Binding-site contacts:
Ligand atom C8 contacts residue HIS104 of chain 52.C at 3.9 Å.
Ligand atom C2 contacts residue ASN154 of chain 6.C at 2.4 Å.
Ligand atom C1 contacts residue HIS104 of chain 52.C at 4.3 Å.
Ligand atom C6 contacts residue ASN154 of chain 6.C at 3.8 Å.
Ligand atom C1 contacts residue HIS104 of chain 52.C at 3.6 Å.
Ligand atom C8 contacts residue ASN154 of chain 6.C at 3.6 Å.
Ligand atom C7 contacts residue ASN154 of chain 6.C at 3.4 Å.
Ligand atom C5 contacts residue ASN154 of chain 6.C at 4.3 Å.
Ligand atom C5 contacts residue ASN154 of chain 6.C at 3.7 Å.
Ligand atom C8 contacts residue GLU155 of chain 6.C at 3.6 Å.
Ligand atom N2 contacts residue ASN154 of chain 6.C at 2.8 Å (h-bond).
Ligand atom C1 contacts residue ASN154 of chain 6.C at 1.4 Å.
Ligand atom O6 contacts residue HIS104 of chain 52.C at 4.4 Å.
Ligand atom O5 contacts residue HIS104 of chain 52.C at 2.9 Å.
Ligand atom C4 contacts residue ASN154 of chain 6.C at 4.3 Å.
Ligand atom O5 contacts residue HIS104 of chain 52.C at 4.0 Å.
Ligand atom O5 contacts residue ASN154 of chain 6.C at 2.4 Å (h-bond).
Ligand atom O7 contacts residue GLU155 of chain 6.C at 3.8 Å.
Ligand atom C7 contacts residue GLU155 of chain 6.C at 4.2 Å.
Ligand atom C3 contacts residue ASN154 of chain 6.C at 3.8 Å.
Ligand atom O7 contacts residue ASN154 of chain 6.C at 3.2 Å (h-bond).
Ligand atom C6 contacts residue HIS104 of chain 52.C at 3.3 Å.
Ligand atom C5 contacts residue HIS104 of chain 52.C at 3.1 Å.

A protein and the small-molecule ligand that binds it are described below.
Small molecule (SMILES): CC(=O)N[C@H]1[C@H](O[C@H]2[C@H](O)[C@@H](NC(C)=O)CO[C@@H]2CO[C@@H]2O[C@@H](C)[C@@H](O)[C@@H](O)[C@@H]2O)O[C@H](CO)[C@@H](O)[C@@H]1O

Sequence of chain 52.C:
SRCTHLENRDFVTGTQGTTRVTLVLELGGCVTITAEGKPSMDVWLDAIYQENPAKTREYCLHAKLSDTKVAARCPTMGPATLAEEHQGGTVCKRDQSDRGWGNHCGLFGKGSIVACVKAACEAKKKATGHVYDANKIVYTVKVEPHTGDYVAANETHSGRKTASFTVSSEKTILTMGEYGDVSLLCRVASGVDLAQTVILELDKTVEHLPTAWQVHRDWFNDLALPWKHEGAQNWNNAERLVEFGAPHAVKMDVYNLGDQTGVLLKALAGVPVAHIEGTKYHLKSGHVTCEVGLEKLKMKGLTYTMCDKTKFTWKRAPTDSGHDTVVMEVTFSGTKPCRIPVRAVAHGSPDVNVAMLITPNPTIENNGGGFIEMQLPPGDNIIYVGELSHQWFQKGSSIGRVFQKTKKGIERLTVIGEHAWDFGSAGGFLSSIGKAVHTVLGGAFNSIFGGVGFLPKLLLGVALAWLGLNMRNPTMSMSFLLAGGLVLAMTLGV

Sequence of chain 6.C:
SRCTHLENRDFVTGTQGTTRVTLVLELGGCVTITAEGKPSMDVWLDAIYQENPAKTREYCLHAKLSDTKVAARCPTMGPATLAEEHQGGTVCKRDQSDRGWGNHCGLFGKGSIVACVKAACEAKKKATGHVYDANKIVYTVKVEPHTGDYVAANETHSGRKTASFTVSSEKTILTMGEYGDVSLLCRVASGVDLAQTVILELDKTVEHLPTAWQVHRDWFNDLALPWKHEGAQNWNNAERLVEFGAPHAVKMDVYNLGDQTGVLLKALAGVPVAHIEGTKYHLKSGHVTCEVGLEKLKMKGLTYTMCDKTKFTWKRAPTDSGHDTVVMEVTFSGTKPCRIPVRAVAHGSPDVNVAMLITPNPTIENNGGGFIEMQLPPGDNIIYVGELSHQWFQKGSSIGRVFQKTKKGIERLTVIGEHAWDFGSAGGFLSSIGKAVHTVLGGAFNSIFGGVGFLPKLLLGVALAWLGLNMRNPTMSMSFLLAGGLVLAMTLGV